This protein binds this small molecule.
Small molecule (SMILES): CN[C@@H]1CCc2c(ccc(O)c2O)[C@H]1O

Binding-site contacts:
Ligand atom CAD contacts residue SER227 of chain 1.D at 4.1 Å.
Ligand atom CAI contacts residue ASP137 of chain 1.D at 3.9 Å.
Ligand atom CAB contacts residue PHE314 of chain 1.D at 4.1 Å (hydrophobic).
Ligand atom CAO contacts residue TYR332 of chain 1.D at 4.4 Å (hydrophobic).
Ligand atom OAM contacts residue ASN336 of chain 1.D at 3.4 Å (h-bond).
Ligand atom OAL contacts residue SER227 of chain 1.D at 2.8 Å (h-bond).
Ligand atom OAM contacts residue ASP137 of chain 1.D at 3.0 Å (salt-bridge).
Ligand atom NAN contacts residue ASP137 of chain 1.D at 3.3 Å (salt-bridge).
Ligand atom OAM contacts residue VAL141 of chain 1.D at 4.1 Å.
Ligand atom CAA contacts residue PHE313 of chain 1.D at 4.1 Å (hydrophobic).
Ligand atom CAO contacts residue PHE217 of chain 1.D at 4.1 Å (hydrophobic).
Ligand atom OAM contacts residue TYR340 of chain 1.D at 4.0 Å.
Ligand atom CAE contacts residue VAL138 of chain 1.D at 4.4 Å (hydrophobic).
Ligand atom CAC contacts residue SER227 of chain 1.D at 3.8 Å.
Ligand atom CAJ contacts residue ASN336 of chain 1.D at 3.2 Å.
Ligand atom CAJ contacts residue PHE313 of chain 1.D at 4.2 Å (hydrophobic).
Ligand atom OAK contacts residue SER227 of chain 1.D at 3.5 Å (h-bond).
Ligand atom CAB contacts residue VAL141 of chain 1.D at 3.5 Å (hydrophobic).
Ligand atom OAL contacts residue SER231 of chain 1.D at 3.8 Å.
Ligand atom CAF contacts residue ASN336 of chain 1.D at 4.2 Å.
Ligand atom CAI contacts residue ASN336 of chain 1.D at 4.1 Å.
Ligand atom CAO contacts residue ASN336 of chain 1.D at 4.0 Å.
Ligand atom CAD contacts residue ASN317 of chain 1.D at 4.4 Å.
Ligand atom CAC contacts residue PHE314 of chain 1.D at 4.2 Å (hydrophobic).
Ligand atom CAH contacts residue PHE217 of chain 1.D at 3.3 Å (hydrophobic).
Ligand atom OAK contacts residue ASN317 of chain 1.D at 4.0 Å.
Ligand atom CAG contacts residue PHE217 of chain 1.D at 3.2 Å (hydrophobic).
Ligand atom OAK contacts residue PHE217 of chain 1.D at 4.5 Å.
Ligand atom CAE contacts residue PHE313 of chain 1.D at 4.3 Å (hydrophobic).
Ligand atom NAN contacts residue ASN336 of chain 1.D at 4.0 Å.
Ligand atom CAH contacts residue TYR332 of chain 1.D at 4.0 Å (hydrophobic).
Ligand atom CAA contacts residue VAL141 of chain 1.D at 3.6 Å (hydrophobic).
Ligand atom CAJ contacts residue ASP137 of chain 1.D at 4.0 Å.
Ligand atom CAG contacts residue TYR332 of chain 1.D at 3.8 Å (hydrophobic).
Ligand atom CAF contacts residue PHE313 of chain 1.D at 4.0 Å (hydrophobic).
Ligand atom OAL contacts residue PHE314 of chain 1.D at 4.0 Å.

Sequence of chain 1.D:
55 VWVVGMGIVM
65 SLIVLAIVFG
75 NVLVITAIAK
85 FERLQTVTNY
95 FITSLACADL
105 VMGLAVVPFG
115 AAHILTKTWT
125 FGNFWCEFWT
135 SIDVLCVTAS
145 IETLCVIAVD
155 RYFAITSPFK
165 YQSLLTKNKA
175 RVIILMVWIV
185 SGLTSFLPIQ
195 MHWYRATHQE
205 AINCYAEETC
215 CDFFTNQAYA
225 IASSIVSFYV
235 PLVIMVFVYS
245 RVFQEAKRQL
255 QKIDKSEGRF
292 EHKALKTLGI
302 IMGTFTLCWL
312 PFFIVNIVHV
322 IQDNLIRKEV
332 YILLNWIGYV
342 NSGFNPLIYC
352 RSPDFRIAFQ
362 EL